Binding-site contacts:
Ligand atom CG contacts residue TRP33 of chain 1.G at 3.4 Å (hydrophobic).
Ligand atom CD contacts residue SER36 of chain 1.H at 3.5 Å.
Ligand atom C contacts residue LEU101 of chain 1.G at 3.6 Å (hydrophobic).
Ligand atom CG2 contacts residue PHE50 of chain 1.H at 3.5 Å (hydrophobic).
Ligand atom C contacts residue ASN38 of chain 1.H at 3.6 Å.
Ligand atom C5 contacts residue TYR100 of chain 1.H at 3.4 Å (hydrophobic).
Ligand atom N contacts residue ASP104 of chain 1.G at 3.0 Å (salt-bridge).
Ligand atom CB contacts residue ASP104 of chain 1.G at 3.5 Å.
Ligand atom O contacts residue TYR53 of chain 1.H at 3.4 Å.
Ligand atom N contacts residue ASP104 of chain 1.G at 3.0 Å (salt-bridge).
Ligand atom OD1 contacts residue ILE34 of chain 1.H at 3.0 Å.
Ligand atom C4 contacts residue SER95 of chain 1.H at 3.5 Å.
Ligand atom CA contacts residue LEU101 of chain 1.G at 3.6 Å (hydrophobic).
Ligand atom CA contacts residue SER95 of chain 1.H at 3.5 Å.
Ligand atom CD2 contacts residue TYR53 of chain 1.H at 3.6 Å (hydrophobic).
Ligand atom O contacts residue ASN38 of chain 1.H at 2.9 Å (h-bond).
Ligand atom O contacts residue LEU101 of chain 1.G at 3.2 Å.
Ligand atom OG1 contacts residue ASP104 of chain 1.G at 3.0 Å (salt-bridge).
Ligand atom OD1 contacts residue SER36 of chain 1.H at 3.4 Å.
Ligand atom CA contacts residue THR102 of chain 1.G at 3.5 Å.
Ligand atom O contacts residue THR102 of chain 1.G at 2.8 Å (h-bond).
Ligand atom CA contacts residue ASP104 of chain 1.G at 3.5 Å.
Ligand atom NE contacts residue TRP33 of chain 1.G at 3.4 Å.
Ligand atom OG1 contacts residue LEU101 of chain 1.G at 3.3 Å (h-bond).
Ligand atom C4 contacts residue TYR100 of chain 1.H at 3.3 Å (hydrophobic).
Ligand atom O contacts residue TYR32 of chain 1.H at 3.4 Å.
Ligand atom CG2 contacts residue ASP104 of chain 1.G at 3.3 Å.
Ligand atom O7 contacts residue ARG52 of chain 1.G at 3.1 Å (salt-bridge).
Ligand atom OG1 contacts residue PHE103 of chain 1.G at 2.7 Å (h-bond).
Ligand atom C contacts residue ASP104 of chain 1.G at 3.6 Å.
Ligand atom O contacts residue LEU101 of chain 1.G at 3.0 Å.
Ligand atom CB contacts residue ASN38 of chain 1.H at 3.4 Å.
Ligand atom O contacts residue SER95 of chain 1.H at 2.6 Å (h-bond).
Ligand atom OG1 contacts residue THR102 of chain 1.G at 3.5 Å.
Ligand atom CD1 contacts residue TYR53 of chain 1.H at 3.6 Å (hydrophobic).
Ligand atom O contacts residue ALA32 of chain 1.G at 3.5 Å.
Ligand atom C5 contacts residue ARG52 of chain 1.G at 3.4 Å.
Ligand atom CA contacts residue ASN38 of chain 1.H at 3.4 Å.
Ligand atom CB contacts residue ASP31 of chain 1.G at 3.0 Å.
Ligand atom O contacts residue TRP33 of chain 1.G at 2.9 Å (h-bond).

The small molecule below binds the protein below.
Small molecule (SMILES): CC(C)C[C@H](NC(=O)CNC(=O)[C@H](CCCN=C(N)N)NC(=O)[C@H](C)NC(=O)CN)C(=O)N[C@H](C(=O)NCC(=O)N[C@@H](CCCNC(N)=O)C(=O)N1C[C@H](O)C[C@H]1C=O)[C@@H](C)O

Sequence of chain 1.G:
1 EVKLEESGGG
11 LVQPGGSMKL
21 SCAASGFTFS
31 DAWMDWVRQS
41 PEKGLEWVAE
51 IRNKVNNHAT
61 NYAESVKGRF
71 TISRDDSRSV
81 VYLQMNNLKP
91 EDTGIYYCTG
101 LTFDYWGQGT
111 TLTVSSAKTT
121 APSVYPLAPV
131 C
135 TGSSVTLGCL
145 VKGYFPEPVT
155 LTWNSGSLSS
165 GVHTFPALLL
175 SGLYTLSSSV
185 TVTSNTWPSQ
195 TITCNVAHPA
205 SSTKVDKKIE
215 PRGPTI

Sequence of chain 1.H:
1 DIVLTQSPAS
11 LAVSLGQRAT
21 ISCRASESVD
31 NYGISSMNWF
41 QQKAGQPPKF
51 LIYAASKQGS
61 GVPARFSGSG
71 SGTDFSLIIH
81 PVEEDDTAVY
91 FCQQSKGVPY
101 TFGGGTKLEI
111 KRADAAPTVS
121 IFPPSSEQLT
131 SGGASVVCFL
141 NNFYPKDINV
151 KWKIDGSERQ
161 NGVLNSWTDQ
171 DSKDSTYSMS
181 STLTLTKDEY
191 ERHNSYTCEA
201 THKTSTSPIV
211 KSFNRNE